A small-molecule ligand and the protein it binds are described below.
Small molecule (SMILES): OC[C@H]1O[C@@H](O)[C@H](O)[C@@H](O)[C@H]1O

Sequence of chain 1.D:
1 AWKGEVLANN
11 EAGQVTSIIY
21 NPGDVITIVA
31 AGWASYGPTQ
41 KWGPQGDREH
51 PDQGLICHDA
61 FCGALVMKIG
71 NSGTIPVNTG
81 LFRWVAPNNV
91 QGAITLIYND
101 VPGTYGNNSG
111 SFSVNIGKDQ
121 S

Binding-site contacts:
Ligand atom C4 contacts residue TYR36 of chain 1.D at 4.0 Å (hydrophobic).
Ligand atom C2 contacts residue ASN107 of chain 1.D at 3.7 Å.
Ligand atom C6 contacts residue HIS50 of chain 1.D at 3.6 Å.
Ligand atom O2 contacts residue ASN107 of chain 1.D at 3.0 Å (h-bond).
Ligand atom C6 contacts residue CYS62 of chain 1.D at 4.1 Å (hydrophobic).
Ligand atom C2 contacts residue TYR36 of chain 1.D at 3.5 Å (hydrophobic).
Ligand atom O1 contacts residue HIS50 of chain 1.D at 4.3 Å.
Ligand atom O4 contacts residue CA1 of chain 1.W at 2.4 Å.
Ligand atom O6 contacts residue CYS62 of chain 1.D at 4.3 Å.
Ligand atom O1 contacts residue PRO38 of chain 1.D at 4.3 Å.
Ligand atom C6 contacts residue ASP100 of chain 1.D at 3.4 Å.
Ligand atom O4 contacts residue TYR36 of chain 1.D at 3.0 Å (h-bond).
Ligand atom O3 contacts residue TYR36 of chain 1.D at 3.5 Å (h-bond).
Ligand atom O6 contacts residue GLN53 of chain 1.D at 2.7 Å (h-bond).
Ligand atom O6 contacts residue VAL101 of chain 1.D at 4.0 Å.
Ligand atom O4 contacts residue THR104 of chain 1.D at 3.1 Å (h-bond).
Ligand atom O5 contacts residue GLN53 of chain 1.D at 4.3 Å.
Ligand atom O5 contacts residue TYR36 of chain 1.D at 3.5 Å.
Ligand atom C4 contacts residue ASP100 of chain 1.D at 3.5 Å.
Ligand atom C5 contacts residue HIS50 of chain 1.D at 4.2 Å.
Ligand atom O2 contacts residue TYR36 of chain 1.D at 4.2 Å.
Ligand atom C5 contacts residue ASP100 of chain 1.D at 4.0 Å.
Ligand atom O3 contacts residue CA1 of chain 1.W at 2.4 Å.
Ligand atom C6 contacts residue GLN53 of chain 1.D at 3.8 Å.
Ligand atom C3 contacts residue THR104 of chain 1.D at 4.0 Å.
Ligand atom O3 contacts residue ASN107 of chain 1.D at 3.0 Å (h-bond).
Ligand atom C4 contacts residue THR104 of chain 1.D at 3.2 Å.
Ligand atom O4 contacts residue ASP100 of chain 1.D at 2.6 Å (salt-bridge).
Ligand atom O6 contacts residue HIS50 of chain 1.D at 2.6 Å (h-bond).
Ligand atom C6 contacts residue VAL101 of chain 1.D at 3.6 Å (hydrophobic).
Ligand atom O1 contacts residue TYR36 of chain 1.D at 3.7 Å.
Ligand atom O5 contacts residue HIS50 of chain 1.D at 3.5 Å (h-bond).
Ligand atom C3 contacts residue ASN107 of chain 1.D at 3.9 Å.
Ligand atom C5 contacts residue GLN53 of chain 1.D at 4.0 Å.
Ligand atom C3 contacts residue TYR36 of chain 1.D at 3.9 Å (hydrophobic).
Ligand atom O3 contacts residue THR104 of chain 1.D at 3.3 Å (h-bond).
Ligand atom C3 contacts residue CA1 of chain 1.W at 3.3 Å.
Ligand atom C2 contacts residue CA1 of chain 1.W at 3.9 Å.
Ligand atom C4 contacts residue CA1 of chain 1.W at 3.3 Å.
Ligand atom C1 contacts residue TYR36 of chain 1.D at 4.1 Å (hydrophobic).